Binding-site contacts:
Ligand atom C7 contacts residue ASN119 of chain 1.A at 3.5 Å.
Ligand atom O7 contacts residue ASN119 of chain 1.A at 3.1 Å (h-bond).
Ligand atom C1 contacts residue ASN119 of chain 1.A at 2.6 Å.
Ligand atom C5 contacts residue THR149 of chain 1.A at 4.5 Å.
Ligand atom C3 contacts residue ASN119 of chain 1.A at 4.4 Å.
Ligand atom C6 contacts residue THR149 of chain 1.A at 4.3 Å.
Ligand atom C2 contacts residue THR149 of chain 1.A at 4.3 Å.
Ligand atom O6 contacts residue ASP4 of chain 1.A at 2.7 Å (salt-bridge).
Ligand atom O6 contacts residue VAL118 of chain 1.A at 3.9 Å.
Ligand atom O7 contacts residue ASP173 of chain 1.A at 3.8 Å.
Ligand atom O7 contacts residue THR149 of chain 1.A at 3.2 Å (h-bond).
Ligand atom C2 contacts residue ASN119 of chain 1.A at 3.0 Å.
Ligand atom C6 contacts residue ASP4 of chain 1.A at 3.4 Å.
Ligand atom C5 contacts residue ASN119 of chain 1.A at 4.1 Å.
Ligand atom O5 contacts residue ASN119 of chain 1.A at 2.7 Å (h-bond).
Ligand atom O5 contacts residue THR149 of chain 1.A at 4.0 Å.
Ligand atom N2 contacts residue ASN119 of chain 1.A at 3.5 Å (h-bond).
Ligand atom C7 contacts residue THR149 of chain 1.A at 4.3 Å.

Sequence of chain 1.A:
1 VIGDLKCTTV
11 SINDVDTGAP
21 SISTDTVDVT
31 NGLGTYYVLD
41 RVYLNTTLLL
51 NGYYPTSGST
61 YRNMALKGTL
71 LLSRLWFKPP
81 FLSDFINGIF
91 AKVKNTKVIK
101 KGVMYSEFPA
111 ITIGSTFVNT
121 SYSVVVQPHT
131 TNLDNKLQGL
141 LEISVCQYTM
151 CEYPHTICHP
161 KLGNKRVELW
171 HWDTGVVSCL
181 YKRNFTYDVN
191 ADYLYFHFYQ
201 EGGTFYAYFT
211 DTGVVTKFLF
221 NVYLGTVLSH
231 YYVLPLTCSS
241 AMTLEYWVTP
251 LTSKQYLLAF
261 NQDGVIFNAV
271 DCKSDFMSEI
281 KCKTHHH

The protein below binds the small molecule below.
Small molecule (SMILES): CC(=O)N[C@H]1[C@H](O[C@H]2[C@H](O)[C@@H](NC(C)=O)CO[C@@H]2CO)O[C@H](CO)[C@@H](O)[C@@H]1O